Sequence of chain 1.G:
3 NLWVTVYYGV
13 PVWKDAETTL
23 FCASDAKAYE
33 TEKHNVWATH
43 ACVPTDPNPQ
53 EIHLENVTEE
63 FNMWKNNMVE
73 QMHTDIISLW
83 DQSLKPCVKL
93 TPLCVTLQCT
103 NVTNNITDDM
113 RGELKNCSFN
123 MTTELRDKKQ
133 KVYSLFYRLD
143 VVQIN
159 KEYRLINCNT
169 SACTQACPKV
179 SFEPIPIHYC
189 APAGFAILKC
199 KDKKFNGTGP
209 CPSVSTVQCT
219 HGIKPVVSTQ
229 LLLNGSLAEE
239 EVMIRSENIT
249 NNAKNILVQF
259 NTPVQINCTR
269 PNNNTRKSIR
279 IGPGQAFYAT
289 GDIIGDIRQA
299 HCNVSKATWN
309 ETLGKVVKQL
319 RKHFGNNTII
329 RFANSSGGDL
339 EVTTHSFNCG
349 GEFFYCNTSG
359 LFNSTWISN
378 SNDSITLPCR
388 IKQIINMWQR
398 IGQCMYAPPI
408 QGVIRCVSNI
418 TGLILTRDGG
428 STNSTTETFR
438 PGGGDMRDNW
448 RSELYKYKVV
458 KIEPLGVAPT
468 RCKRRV

The protein below binds the small molecule below.
Small molecule (SMILES): CC(=O)N[C@H]1[C@H](O[C@H]2[C@H](O)[C@@H](NC(C)=O)CO[C@@H]2CO)O[C@H](CO)[C@@H](O)[C@@H]1O

Binding-site contacts:
Ligand atom C7 contacts residue NAG1 of chain 1.U at 4.2 Å.
Ligand atom O5 contacts residue NAG2 of chain 1.U at 4.3 Å.
Ligand atom C1 contacts residue SER357 of chain 1.G at 4.5 Å.
Ligand atom C5 contacts residue ASN332 of chain 1.G at 3.7 Å.
Ligand atom O4 contacts residue NAG2 of chain 1.U at 2.5 Å (h-bond).
Ligand atom C1 contacts residue NAG2 of chain 1.U at 4.3 Å.
Ligand atom N2 contacts residue ASN332 of chain 1.G at 2.9 Å (h-bond).
Ligand atom C5 contacts residue NAG2 of chain 1.U at 3.1 Å.
Ligand atom O5 contacts residue NAG1 of chain 1.U at 3.9 Å.
Ligand atom O3 contacts residue NAG2 of chain 1.U at 4.0 Å.
Ligand atom C7 contacts residue SER333 of chain 1.G at 4.0 Å.
Ligand atom C8 contacts residue NAG2 of chain 1.U at 4.4 Å.
Ligand atom C8 contacts residue SER333 of chain 1.G at 3.5 Å.
Ligand atom C7 contacts residue ASN332 of chain 1.G at 3.6 Å.
Ligand atom C3 contacts residue NAG2 of chain 1.U at 3.2 Å.
Ligand atom O3 contacts residue NAG1 of chain 1.U at 3.9 Å.
Ligand atom C2 contacts residue ASN332 of chain 1.G at 2.4 Å.
Ligand atom C1 contacts residue NAG1 of chain 1.U at 4.1 Å.
Ligand atom N2 contacts residue SER333 of chain 1.G at 3.6 Å (h-bond).
Ligand atom C5 contacts residue NAG1 of chain 1.U at 3.6 Å.
Ligand atom C8 contacts residue THR341 of chain 1.G at 3.0 Å.
Ligand atom C4 contacts residue ASN332 of chain 1.G at 4.2 Å.
Ligand atom O5 contacts residue ASN332 of chain 1.G at 2.4 Å (h-bond).
Ligand atom O7 contacts residue ASN332 of chain 1.G at 4.0 Å.
Ligand atom C7 contacts residue THR341 of chain 1.G at 4.3 Å.
Ligand atom C3 contacts residue ASN332 of chain 1.G at 3.8 Å.
Ligand atom C6 contacts residue NAG2 of chain 1.U at 4.0 Å.
Ligand atom C1 contacts residue ASN332 of chain 1.G at 1.4 Å.
Ligand atom O7 contacts residue NAG1 of chain 1.U at 3.0 Å (h-bond).
Ligand atom O6 contacts residue NAG2 of chain 1.U at 4.3 Å.
Ligand atom C4 contacts residue NAG2 of chain 1.U at 3.1 Å.
Ligand atom O7 contacts residue ASN355 of chain 1.G at 4.2 Å.
Ligand atom C2 contacts residue NAG2 of chain 1.U at 4.4 Å.
Ligand atom C6 contacts residue NAG1 of chain 1.DB at 3.7 Å.
Ligand atom C6 contacts residue NAG1 of chain 1.U at 4.0 Å.
Ligand atom O5 contacts residue NAG1 of chain 1.DB at 4.5 Å.
Ligand atom C4 contacts residue NAG1 of chain 1.U at 4.3 Å.